Binding-site contacts:
Ligand atom OAA contacts residue TYR471 of chain 1.D at 4.0 Å.
Ligand atom NAY contacts residue TYR471 of chain 1.D at 3.5 Å.
Ligand atom NAP contacts residue TYR753 of chain 1.D at 4.0 Å.
Ligand atom OAA contacts residue PRO499 of chain 1.D at 3.8 Å.
Ligand atom CAU contacts residue THR501 of chain 1.D at 4.0 Å.
Ligand atom CAZ contacts residue MET729 of chain 1.D at 3.9 Å (hydrophobic).
Ligand atom NAP contacts residue PRO499 of chain 1.D at 3.0 Å (h-bond).
Ligand atom CAJ contacts residue PRO499 of chain 1.D at 3.8 Å (hydrophobic).
Ligand atom NAP contacts residue TYR471 of chain 1.D at 3.6 Å.
Ligand atom CAJ contacts residue TYR753 of chain 1.D at 3.7 Å (hydrophobic).
Ligand atom OAA contacts residue LEU500 of chain 1.D at 3.5 Å.
Ligand atom CAV contacts residue TYR471 of chain 1.D at 3.5 Å (hydrophobic).
Ligand atom OAE contacts residue GLY674 of chain 1.D at 3.2 Å.
Ligand atom CAM contacts residue GLU726 of chain 1.D at 3.7 Å.
Ligand atom FAH contacts residue MET729 of chain 1.D at 3.3 Å.
Ligand atom OAA contacts residue ARG506 of chain 1.D at 2.7 Å (salt-bridge).
Ligand atom FAF contacts residue TYR426 of chain 1.D at 3.1 Å.
Ligand atom FAG contacts residue MET729 of chain 1.D at 3.4 Å.
Ligand atom CAW contacts residue TYR471 of chain 1.D at 3.6 Å (hydrophobic).
Ligand atom CAU contacts residue ARG506 of chain 1.D at 4.0 Å.
Ligand atom FAH contacts residue GLU423 of chain 1.D at 3.3 Å.
Ligand atom CAV contacts residue PRO499 of chain 1.D at 3.8 Å (hydrophobic).
Ligand atom CAU contacts residue TYR471 of chain 1.D at 3.3 Å (hydrophobic).
Ligand atom CAT contacts residue THR501 of chain 1.D at 3.3 Å.
Ligand atom OAD contacts residue SER675 of chain 1.D at 3.2 Å.
Ligand atom OAB contacts residue TYR471 of chain 1.D at 3.8 Å.
Ligand atom CAN contacts residue GLU423 of chain 1.D at 3.5 Å.
Ligand atom FAG contacts residue THR728 of chain 1.D at 3.9 Å.
Ligand atom OAA contacts residue THR501 of chain 1.D at 2.6 Å (h-bond).
Ligand atom PBA contacts residue SER675 of chain 1.D at 3.6 Å.
Ligand atom FAF contacts residue TYR753 of chain 1.D at 3.6 Å.
Ligand atom FAF contacts residue PRO499 of chain 1.D at 3.9 Å.
Ligand atom OAC contacts residue GLU726 of chain 1.D at 3.5 Å (salt-bridge).
Ligand atom NAP contacts residue THR501 of chain 1.D at 3.4 Å (h-bond).
Ligand atom OAC contacts residue SER675 of chain 1.D at 3.4 Å.
Ligand atom OAE contacts residue SER675 of chain 1.D at 2.8 Å (h-bond).
Ligand atom CAT contacts residue ARG506 of chain 1.D at 3.9 Å.
Ligand atom CAT contacts residue TYR471 of chain 1.D at 3.5 Å (hydrophobic).
Ligand atom OAB contacts residue ARG506 of chain 1.D at 2.8 Å (salt-bridge).
Ligand atom CAT contacts residue PRO499 of chain 1.D at 3.8 Å (hydrophobic).

Sequence of chain 1.D:
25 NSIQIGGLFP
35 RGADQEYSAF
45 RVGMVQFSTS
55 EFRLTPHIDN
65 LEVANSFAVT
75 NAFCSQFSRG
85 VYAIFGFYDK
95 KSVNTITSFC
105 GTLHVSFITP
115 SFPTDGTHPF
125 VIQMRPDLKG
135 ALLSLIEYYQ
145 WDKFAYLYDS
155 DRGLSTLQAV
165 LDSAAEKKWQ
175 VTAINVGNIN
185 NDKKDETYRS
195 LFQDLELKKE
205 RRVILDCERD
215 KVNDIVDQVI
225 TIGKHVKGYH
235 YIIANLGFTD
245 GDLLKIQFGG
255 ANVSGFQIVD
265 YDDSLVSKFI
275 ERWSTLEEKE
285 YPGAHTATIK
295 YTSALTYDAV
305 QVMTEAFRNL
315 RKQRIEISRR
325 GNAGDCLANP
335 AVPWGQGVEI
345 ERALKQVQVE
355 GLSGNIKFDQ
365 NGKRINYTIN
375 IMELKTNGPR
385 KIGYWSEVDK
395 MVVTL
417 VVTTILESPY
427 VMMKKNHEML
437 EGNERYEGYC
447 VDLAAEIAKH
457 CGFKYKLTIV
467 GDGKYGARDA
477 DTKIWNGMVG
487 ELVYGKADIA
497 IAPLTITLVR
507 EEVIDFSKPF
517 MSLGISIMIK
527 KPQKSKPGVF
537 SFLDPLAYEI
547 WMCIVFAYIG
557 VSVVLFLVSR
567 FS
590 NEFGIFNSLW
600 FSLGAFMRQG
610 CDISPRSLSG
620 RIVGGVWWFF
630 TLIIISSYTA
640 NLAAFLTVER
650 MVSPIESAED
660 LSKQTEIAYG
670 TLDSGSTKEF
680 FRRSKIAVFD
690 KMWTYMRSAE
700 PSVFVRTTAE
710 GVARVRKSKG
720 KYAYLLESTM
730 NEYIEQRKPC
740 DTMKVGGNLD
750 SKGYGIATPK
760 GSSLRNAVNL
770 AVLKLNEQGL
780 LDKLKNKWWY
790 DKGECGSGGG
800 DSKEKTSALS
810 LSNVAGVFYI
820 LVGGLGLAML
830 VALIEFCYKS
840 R

This protein binds this small molecule.
Small molecule (SMILES): O=c1[nH]c2cc(C(F)(F)F)c(N3CCOCC3)cc2n(CP(=O)(O)O)c1=O